The small molecule below binds the protein below.
Small molecule (SMILES): CC(=O)N[C@@H]1[C@@H](O)[C@H](O)[C@@H](CO)O[C@H]1O

Sequence of chain 1.B:
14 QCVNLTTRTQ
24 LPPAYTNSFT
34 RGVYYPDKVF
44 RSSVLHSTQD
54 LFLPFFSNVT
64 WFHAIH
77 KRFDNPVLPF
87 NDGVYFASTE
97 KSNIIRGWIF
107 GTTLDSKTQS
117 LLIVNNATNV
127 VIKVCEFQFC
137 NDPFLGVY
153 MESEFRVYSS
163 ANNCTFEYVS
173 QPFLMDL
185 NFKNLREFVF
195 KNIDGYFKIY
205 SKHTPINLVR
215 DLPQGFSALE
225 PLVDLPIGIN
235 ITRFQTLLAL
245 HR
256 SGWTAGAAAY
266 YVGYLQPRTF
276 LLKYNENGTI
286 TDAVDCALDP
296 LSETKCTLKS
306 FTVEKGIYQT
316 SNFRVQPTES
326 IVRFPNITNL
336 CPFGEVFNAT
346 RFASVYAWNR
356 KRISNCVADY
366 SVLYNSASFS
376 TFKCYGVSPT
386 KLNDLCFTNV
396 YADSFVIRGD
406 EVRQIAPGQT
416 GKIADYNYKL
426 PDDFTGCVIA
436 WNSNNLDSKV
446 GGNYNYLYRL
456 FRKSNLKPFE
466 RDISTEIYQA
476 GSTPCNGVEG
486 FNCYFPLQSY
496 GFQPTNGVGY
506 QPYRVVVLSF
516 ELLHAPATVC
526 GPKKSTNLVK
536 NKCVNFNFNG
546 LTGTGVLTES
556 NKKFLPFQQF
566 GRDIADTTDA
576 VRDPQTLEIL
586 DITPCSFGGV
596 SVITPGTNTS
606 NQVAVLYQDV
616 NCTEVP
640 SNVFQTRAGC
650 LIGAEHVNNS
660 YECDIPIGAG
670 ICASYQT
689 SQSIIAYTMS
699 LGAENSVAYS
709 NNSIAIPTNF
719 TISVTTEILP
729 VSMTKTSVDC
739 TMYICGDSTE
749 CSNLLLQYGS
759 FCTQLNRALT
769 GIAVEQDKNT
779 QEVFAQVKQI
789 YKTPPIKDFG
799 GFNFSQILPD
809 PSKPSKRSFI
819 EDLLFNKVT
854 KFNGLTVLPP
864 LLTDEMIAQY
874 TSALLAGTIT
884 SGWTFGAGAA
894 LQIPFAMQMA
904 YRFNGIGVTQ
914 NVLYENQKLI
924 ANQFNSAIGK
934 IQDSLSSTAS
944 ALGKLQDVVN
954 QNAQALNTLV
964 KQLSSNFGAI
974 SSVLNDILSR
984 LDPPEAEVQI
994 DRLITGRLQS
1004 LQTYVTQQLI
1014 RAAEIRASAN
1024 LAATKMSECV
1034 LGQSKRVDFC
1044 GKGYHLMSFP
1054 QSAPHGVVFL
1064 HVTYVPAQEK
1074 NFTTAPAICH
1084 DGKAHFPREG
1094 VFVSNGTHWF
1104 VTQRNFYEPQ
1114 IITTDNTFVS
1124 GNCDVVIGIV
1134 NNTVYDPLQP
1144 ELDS

Binding-site contacts:
Ligand atom C5 contacts residue ASN61 of chain 1.B at 3.7 Å.
Ligand atom C7 contacts residue TYR28 of chain 1.B at 3.8 Å (hydrophobic).
Ligand atom C2 contacts residue ASN61 of chain 1.B at 2.5 Å.
Ligand atom C1 contacts residue ASN61 of chain 1.B at 1.4 Å.
Ligand atom O7 contacts residue ASN61 of chain 1.B at 2.6 Å (h-bond).
Ligand atom C4 contacts residue ASN61 of chain 1.B at 4.2 Å.
Ligand atom N2 contacts residue ASN61 of chain 1.B at 3.0 Å (h-bond).
Ligand atom C8 contacts residue ASN61 of chain 1.B at 4.3 Å.
Ligand atom C2 contacts residue TYR28 of chain 1.B at 4.3 Å (hydrophobic).
Ligand atom C3 contacts residue ASN61 of chain 1.B at 3.8 Å.
Ligand atom C7 contacts residue ASN61 of chain 1.B at 3.0 Å.
Ligand atom C8 contacts residue TYR28 of chain 1.B at 4.1 Å (hydrophobic).
Ligand atom O5 contacts residue ASN61 of chain 1.B at 2.4 Å (h-bond).
Ligand atom O7 contacts residue TYR28 of chain 1.B at 3.0 Å.
Ligand atom C6 contacts residue ASN61 of chain 1.B at 4.3 Å.